The small molecule below binds the protein below.
Small molecule (SMILES): O=C1OC[C@](O)(CO)[C@H]1O

Binding-site contacts:
Ligand atom C5 contacts residue PHE241 of chain 1.A at 4.4 Å (hydrophobic).
Ligand atom O3 contacts residue GLN165 of chain 1.A at 2.6 Å (h-bond).
Ligand atom O5 contacts residue ASP178 of chain 1.A at 2.8 Å (salt-bridge).
Ligand atom C2 contacts residue GLN165 of chain 1.A at 4.0 Å.
Ligand atom O5 contacts residue LEU179 of chain 1.A at 4.2 Å.
Ligand atom C4 contacts residue ILE291 of chain 1.A at 4.1 Å (hydrophobic).
Ligand atom O3 contacts residue TRP288 of chain 1.A at 3.8 Å.
Ligand atom C5 contacts residue VAL161 of chain 1.A at 3.7 Å (hydrophobic).
Ligand atom O4 contacts residue PHE127 of chain 1.A at 3.6 Å.
Ligand atom C3 contacts residue GLN165 of chain 1.A at 3.7 Å.
Ligand atom C5 contacts residue GLN165 of chain 1.A at 3.9 Å.
Ligand atom O3 contacts residue NAD1 of chain 1.C at 3.5 Å.
Ligand atom O4 contacts residue NAD1 of chain 1.C at 3.3 Å (h-bond).
Ligand atom O1 contacts residue HIS182 of chain 1.A at 2.7 Å (h-bond).
Ligand atom O5 contacts residue TYR232 of chain 1.A at 2.6 Å (h-bond).
Ligand atom C4 contacts residue PHE127 of chain 1.A at 4.2 Å (hydrophobic).
Ligand atom C2 contacts residue ASP178 of chain 1.A at 3.2 Å.
Ligand atom O4 contacts residue ILE291 of chain 1.A at 4.2 Å.
Ligand atom O1 contacts residue LYS98 of chain 1.A at 2.8 Å (salt-bridge).
Ligand atom C3 contacts residue ASP178 of chain 1.A at 4.4 Å.
Ligand atom C1 contacts residue LYS98 of chain 1.A at 3.6 Å.
Ligand atom C3 contacts residue TYR232 of chain 1.A at 4.4 Å (hydrophobic).
Ligand atom O2 contacts residue LYS98 of chain 1.A at 3.6 Å (salt-bridge).
Ligand atom O4 contacts residue HIS182 of chain 1.A at 3.8 Å.
Ligand atom O5 contacts residue VAL161 of chain 1.A at 4.1 Å.
Ligand atom C4 contacts residue NAD1 of chain 1.C at 4.5 Å.
Ligand atom C1 contacts residue HIS182 of chain 1.A at 3.3 Å.
Ligand atom O2 contacts residue ASP178 of chain 1.A at 2.7 Å (salt-bridge).
Ligand atom O2 contacts residue GLN165 of chain 1.A at 2.8 Å (h-bond).
Ligand atom O2 contacts residue NAD1 of chain 1.C at 3.5 Å.
Ligand atom C3 contacts residue NAD1 of chain 1.C at 4.4 Å.
Ligand atom O1 contacts residue ASP178 of chain 1.A at 4.0 Å.
Ligand atom O1 contacts residue NAD1 of chain 1.C at 3.1 Å.
Ligand atom C2 contacts residue LYS98 of chain 1.A at 3.9 Å.
Ligand atom C5 contacts residue TYR232 of chain 1.A at 3.2 Å (hydrophobic).
Ligand atom C1 contacts residue NAD1 of chain 1.C at 3.4 Å.
Ligand atom C2 contacts residue NAD1 of chain 1.C at 4.1 Å.
Ligand atom C1 contacts residue ASP178 of chain 1.A at 4.2 Å.
Ligand atom C4 contacts residue TRP288 of chain 1.A at 4.5 Å (hydrophobic).
Ligand atom C5 contacts residue ASP178 of chain 1.A at 3.8 Å.

Sequence of chain 1.A:
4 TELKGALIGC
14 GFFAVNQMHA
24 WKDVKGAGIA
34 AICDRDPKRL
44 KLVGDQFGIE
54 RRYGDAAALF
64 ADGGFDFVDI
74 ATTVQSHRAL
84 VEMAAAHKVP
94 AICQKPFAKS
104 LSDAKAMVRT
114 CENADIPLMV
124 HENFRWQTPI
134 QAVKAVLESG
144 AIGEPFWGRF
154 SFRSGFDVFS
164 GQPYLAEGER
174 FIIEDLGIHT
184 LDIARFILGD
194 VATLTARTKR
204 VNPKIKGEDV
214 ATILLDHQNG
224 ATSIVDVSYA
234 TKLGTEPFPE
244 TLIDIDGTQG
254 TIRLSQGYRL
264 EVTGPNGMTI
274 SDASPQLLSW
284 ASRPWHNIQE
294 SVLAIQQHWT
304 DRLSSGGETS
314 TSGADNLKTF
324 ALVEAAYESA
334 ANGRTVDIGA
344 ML